Sequence of chain 1.A:
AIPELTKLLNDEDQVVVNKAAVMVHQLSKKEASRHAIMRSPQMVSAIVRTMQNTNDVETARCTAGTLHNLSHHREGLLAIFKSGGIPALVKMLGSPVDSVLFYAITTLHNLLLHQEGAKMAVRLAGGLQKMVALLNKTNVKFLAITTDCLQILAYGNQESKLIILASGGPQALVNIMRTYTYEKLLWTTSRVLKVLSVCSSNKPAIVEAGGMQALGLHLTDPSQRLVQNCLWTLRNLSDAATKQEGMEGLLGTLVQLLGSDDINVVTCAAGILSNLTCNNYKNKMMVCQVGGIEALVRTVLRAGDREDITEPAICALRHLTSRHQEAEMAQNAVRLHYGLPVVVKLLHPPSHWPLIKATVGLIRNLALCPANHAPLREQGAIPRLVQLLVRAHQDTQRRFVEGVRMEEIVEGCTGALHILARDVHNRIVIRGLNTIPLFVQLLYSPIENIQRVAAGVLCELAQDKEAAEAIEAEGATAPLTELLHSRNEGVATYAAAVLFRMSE

Sequence of chain 1.B:
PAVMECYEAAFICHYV

Binding-site contacts:
Ligand atom CG contacts residue ALA9 of chain 1.B at 4.5 Å (hydrophobic).
Ligand atom NA contacts residue ALA9 of chain 1.B at 4.0 Å.
Ligand atom CD contacts residue CYS6 of chain 1.B at 4.3 Å (hydrophobic).
Ligand atom CF contacts residue ALA9 of chain 1.B at 4.3 Å (hydrophobic).
Ligand atom CE contacts residue ALA9 of chain 1.B at 3.8 Å (hydrophobic).
Ligand atom CB contacts residue CYS6 of chain 1.B at 4.5 Å (hydrophobic).
Ligand atom CH contacts residue CYS13 of chain 1.B at 1.8 Å (hydrophobic).
Ligand atom CA contacts residue ALA10 of chain 1.B at 3.7 Å (hydrophobic).
Ligand atom NB contacts residue THR521 of chain 1.A at 3.6 Å.
Ligand atom CJ contacts residue CYS6 of chain 1.B at 2.7 Å (hydrophobic).
Ligand atom OA contacts residue CYS6 of chain 1.B at 3.1 Å (h-bond).
Ligand atom CF contacts residue ALA10 of chain 1.B at 4.1 Å (hydrophobic).
Ligand atom NA contacts residue ALA10 of chain 1.B at 4.3 Å.
Ligand atom CC contacts residue THR521 of chain 1.A at 4.0 Å.
Ligand atom CD contacts residue ALA9 of chain 1.B at 4.0 Å (hydrophobic).
Ligand atom NA contacts residue CYS13 of chain 1.B at 3.9 Å.
Ligand atom CK contacts residue CYS6 of chain 1.B at 1.8 Å (hydrophobic).
Ligand atom CB contacts residue THR521 of chain 1.A at 3.5 Å.
Ligand atom OB contacts residue CYS13 of chain 1.B at 3.1 Å (h-bond).
Ligand atom CC contacts residue CYS6 of chain 1.B at 4.1 Å (hydrophobic).
Ligand atom CB contacts residue ALA10 of chain 1.B at 3.9 Å (hydrophobic).
Ligand atom CE contacts residue ALA10 of chain 1.B at 4.4 Å (hydrophobic).
Ligand atom NB contacts residue CYS6 of chain 1.B at 3.7 Å.
Ligand atom CG contacts residue CYS13 of chain 1.B at 2.8 Å (hydrophobic).

A protein and the small-molecule ligand that binds it are described below.
Small molecule (SMILES): CC(=O)Nc1ccc(NC(C)=O)cc1